Sequence of chain 1.A:
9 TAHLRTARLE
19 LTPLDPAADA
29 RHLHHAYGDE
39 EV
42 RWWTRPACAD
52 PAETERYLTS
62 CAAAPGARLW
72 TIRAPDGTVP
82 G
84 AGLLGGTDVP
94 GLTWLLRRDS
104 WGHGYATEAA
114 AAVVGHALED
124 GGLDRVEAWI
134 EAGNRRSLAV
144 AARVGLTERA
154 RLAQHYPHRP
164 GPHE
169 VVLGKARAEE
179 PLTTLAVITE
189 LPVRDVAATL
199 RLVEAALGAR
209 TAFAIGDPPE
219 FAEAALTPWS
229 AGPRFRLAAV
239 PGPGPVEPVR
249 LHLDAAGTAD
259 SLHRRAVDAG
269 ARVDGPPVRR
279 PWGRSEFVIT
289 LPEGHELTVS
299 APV

Sequence of chain 1.B:
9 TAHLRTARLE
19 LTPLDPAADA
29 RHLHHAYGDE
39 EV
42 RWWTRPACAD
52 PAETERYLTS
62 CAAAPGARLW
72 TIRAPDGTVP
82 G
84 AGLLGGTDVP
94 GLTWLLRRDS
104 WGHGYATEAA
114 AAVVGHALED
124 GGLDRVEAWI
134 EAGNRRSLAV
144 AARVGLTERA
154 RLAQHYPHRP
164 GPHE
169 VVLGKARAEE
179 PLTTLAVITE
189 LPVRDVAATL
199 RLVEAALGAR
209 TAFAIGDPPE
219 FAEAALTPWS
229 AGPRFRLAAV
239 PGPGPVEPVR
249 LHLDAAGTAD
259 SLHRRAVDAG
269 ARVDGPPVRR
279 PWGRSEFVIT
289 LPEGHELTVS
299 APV

Binding-site contacts:
Ligand atom C45 contacts residue TRP280 of chain 1.B at 3.6 Å (hydrophobic).
Ligand atom C49 contacts residue PHE219 of chain 1.A at 3.6 Å (hydrophobic).
Ligand atom NF contacts residue TRP132 of chain 1.B at 3.5 Å.
Ligand atom C3 contacts residue TRP132 of chain 1.B at 3.0 Å (hydrophobic).
Ligand atom NO contacts residue PHE219 of chain 1.A at 3.3 Å.
Ligand atom NA contacts residue TRP44 of chain 1.B at 3.0 Å.
Ligand atom S43 contacts residue TRP280 of chain 1.B at 3.6 Å (h-bond).
Ligand atom NA contacts residue THR45 of chain 1.B at 3.7 Å.
Ligand atom C46 contacts residue TRP280 of chain 1.B at 3.6 Å (hydrophobic).
Ligand atom C8 contacts residue TRP132 of chain 1.B at 3.4 Å (hydrophobic).
Ligand atom C43 contacts residue TRP280 of chain 1.B at 3.4 Å (hydrophobic).
Ligand atom NQ contacts residue ARG277 of chain 1.B at 3.5 Å (salt-bridge).
Ligand atom C67 contacts residue HIS158 of chain 1.B at 3.6 Å.
Ligand atom C7 contacts residue LEU87 of chain 1.B at 3.5 Å (hydrophobic).
Ligand atom CA contacts residue TRP132 of chain 1.B at 3.6 Å (hydrophobic).
Ligand atom C2 contacts residue TRP132 of chain 1.B at 3.6 Å (hydrophobic).
Ligand atom C29 contacts residue GLY88 of chain 1.B at 3.2 Å.
Ligand atom NN contacts residue TRP280 of chain 1.B at 3.5 Å.
Ligand atom ND contacts residue THR45 of chain 1.B at 3.1 Å.
Ligand atom C48 contacts residue PHE219 of chain 1.A at 3.5 Å (hydrophobic).
Ligand atom C10 contacts residue TRP132 of chain 1.B at 3.5 Å (hydrophobic).
Ligand atom C4 contacts residue GLN157 of chain 1.B at 3.5 Å.
Ligand atom C44 contacts residue TRP280 of chain 1.B at 3.4 Å (hydrophobic).
Ligand atom C4 contacts residue THR45 of chain 1.B at 3.7 Å.
Ligand atom CD contacts residue SER228 of chain 1.A at 3.1 Å.
Ligand atom NB contacts residue THR96 of chain 1.B at 3.1 Å (h-bond).
Ligand atom NP contacts residue PHE219 of chain 1.A at 3.4 Å.
Ligand atom NF contacts residue GLY94 of chain 1.B at 3.6 Å.
Ligand atom O1 contacts residue THR45 of chain 1.B at 3.5 Å.
Ligand atom C1 contacts residue TRP44 of chain 1.B at 3.4 Å (hydrophobic).
Ligand atom S43 contacts residue ARG234 of chain 1.A at 3.0 Å (salt-bridge).
Ligand atom CC contacts residue GLN157 of chain 1.B at 3.5 Å.
Ligand atom C47 contacts residue ILE213 of chain 1.A at 3.7 Å (hydrophobic).
Ligand atom CA contacts residue THR90 of chain 1.B at 3.7 Å.
Ligand atom O4 contacts residue GLN157 of chain 1.B at 2.5 Å (h-bond).
Ligand atom NE contacts residue LEU87 of chain 1.B at 3.3 Å.
Ligand atom C66 contacts residue GLN157 of chain 1.B at 3.5 Å.
Ligand atom O67 contacts residue HIS158 of chain 1.B at 3.3 Å (h-bond).
Ligand atom O1 contacts residue TRP44 of chain 1.B at 3.4 Å.
Ligand atom O30 contacts residue GLN157 of chain 1.B at 3.5 Å (h-bond).

This small molecule binds to this protein.
Small molecule (SMILES): Cc1c(N)nc([C@H](CC(N)=O)NC[C@H](N)C(N)=O)nc1C(=O)N[C@H](C(=O)N[C@H](C)[C@@H](O)[C@H](C)C(=O)N[C@H](C(=O)NCCc1nc(-c2nc(C(=O)NCCC[SH](C)C)cs2)cs1)[C@@H](C)O)[C@@H](O[C@@H]1O[C@@H](CO)[C@@H](O)[C@H](O)[C@@H]1O[C@H]1O[C@H](CO)[C@@H](O)[C@H](OC(N)=O)[C@@H]1O)c1c[nH]cn1